A small-molecule ligand and the protein it binds are described below.
Small molecule (SMILES): OCCCO

Sequence of chain 1.A:
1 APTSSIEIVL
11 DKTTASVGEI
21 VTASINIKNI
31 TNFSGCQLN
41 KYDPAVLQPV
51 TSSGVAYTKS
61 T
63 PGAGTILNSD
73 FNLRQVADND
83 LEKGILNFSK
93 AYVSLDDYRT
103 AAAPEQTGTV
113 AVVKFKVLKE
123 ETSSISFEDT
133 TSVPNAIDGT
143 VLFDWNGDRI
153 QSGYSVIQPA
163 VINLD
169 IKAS

Binding-site contacts:
Ligand atom C1 contacts residue THR109 of chain 1.A at 3.5 Å.
Ligand atom C1 contacts residue GLN108 of chain 1.A at 3.9 Å.
Ligand atom O1 contacts residue ASN29 of chain 1.A at 2.5 Å (h-bond).
Ligand atom O3 contacts residue THR109 of chain 1.A at 3.5 Å (h-bond).
Ligand atom O1 contacts residue THR109 of chain 1.A at 3.8 Å.
Ligand atom O3 contacts residue PRO106 of chain 1.A at 3.4 Å (h-bond).
Ligand atom C2 contacts residue ASN29 of chain 1.A at 3.7 Å.
Ligand atom C3 contacts residue THR109 of chain 1.A at 4.0 Å.
Ligand atom C1 contacts residue ASN29 of chain 1.A at 2.8 Å.
Ligand atom O3 contacts residue GLN108 of chain 1.A at 3.0 Å (h-bond).
Ligand atom C3 contacts residue GLN108 of chain 1.A at 3.9 Å.
Ligand atom O1 contacts residue GLN108 of chain 1.A at 2.9 Å (h-bond).
Ligand atom C2 contacts residue THR109 of chain 1.A at 2.7 Å.
Ligand atom C2 contacts residue GLN108 of chain 1.A at 3.8 Å.
Ligand atom O3 contacts residue GLU107 of chain 1.A at 4.1 Å.